Sequence of chain 1.B:
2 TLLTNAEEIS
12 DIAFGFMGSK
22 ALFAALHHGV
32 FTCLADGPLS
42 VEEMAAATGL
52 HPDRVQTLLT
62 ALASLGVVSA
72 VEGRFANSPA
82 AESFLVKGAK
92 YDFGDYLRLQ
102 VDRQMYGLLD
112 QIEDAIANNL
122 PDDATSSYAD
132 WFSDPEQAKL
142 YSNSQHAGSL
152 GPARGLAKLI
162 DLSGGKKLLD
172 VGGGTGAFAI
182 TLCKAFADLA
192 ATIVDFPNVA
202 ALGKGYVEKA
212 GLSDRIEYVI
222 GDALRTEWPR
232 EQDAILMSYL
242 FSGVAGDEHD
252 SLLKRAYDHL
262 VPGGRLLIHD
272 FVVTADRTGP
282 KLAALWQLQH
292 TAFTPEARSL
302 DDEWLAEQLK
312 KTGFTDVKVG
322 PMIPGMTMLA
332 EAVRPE

This protein binds this small molecule.
Small molecule (SMILES): CSCCC(O)C(=O)O

Binding-site contacts:
Ligand atom S contacts residue HIS291 of chain 1.B at 4.3 Å.
Ligand atom S contacts residue GLN146 of chain 1.B at 3.2 Å (h-bond).
Ligand atom O01 contacts residue MET327 of chain 1.B at 4.2 Å.
Ligand atom C03 contacts residue PHE272 of chain 1.B at 4.3 Å (hydrophobic).
Ligand atom C contacts residue MET327 of chain 1.B at 4.4 Å (hydrophobic).
Ligand atom C03 contacts residue TYR240 of chain 1.B at 3.4 Å (hydrophobic).
Ligand atom C02 contacts residue GLN146 of chain 1.B at 4.3 Å.
Ligand atom O02 contacts residue TYR240 of chain 1.B at 4.5 Å.
Ligand atom C01 contacts residue PHE272 of chain 1.B at 4.3 Å (hydrophobic).
Ligand atom S contacts residue PHE272 of chain 1.B at 4.2 Å.
Ligand atom C01 contacts residue HIS291 of chain 1.B at 4.1 Å.
Ligand atom C03 contacts residue MET327 of chain 1.B at 3.8 Å (hydrophobic).
Ligand atom C02 contacts residue PHE272 of chain 1.B at 3.4 Å (hydrophobic).
Ligand atom C02 contacts residue MET327 of chain 1.B at 4.4 Å (hydrophobic).
Ligand atom S contacts residue TYR142 of chain 1.B at 3.7 Å.
Ligand atom C01 contacts residue TYR240 of chain 1.B at 3.7 Å (hydrophobic).
Ligand atom C04 contacts residue MET327 of chain 1.B at 4.4 Å (hydrophobic).
Ligand atom C04 contacts residue TYR97 of chain 1.B at 3.6 Å (hydrophobic).
Ligand atom C01 contacts residue TYR142 of chain 1.B at 3.1 Å (hydrophobic).
Ligand atom C contacts residue GLN146 of chain 1.B at 4.5 Å.
Ligand atom C02 contacts residue TYR240 of chain 1.B at 4.4 Å (hydrophobic).
Ligand atom O01 contacts residue TRP287 of chain 1.B at 4.3 Å.
Ligand atom C04 contacts residue GLN146 of chain 1.B at 3.9 Å.
Ligand atom C02 contacts residue TYR97 of chain 1.B at 4.2 Å (hydrophobic).
Ligand atom C contacts residue GLY149 of chain 1.B at 4.0 Å.
Ligand atom C01 contacts residue GLN146 of chain 1.B at 2.9 Å.
Ligand atom O02 contacts residue GLY149 of chain 1.B at 3.2 Å.
Ligand atom C contacts residue TYR240 of chain 1.B at 4.4 Å (hydrophobic).
Ligand atom O contacts residue GLY149 of chain 1.B at 3.8 Å.
Ligand atom O01 contacts residue TYR97 of chain 1.B at 2.3 Å (h-bond).
Ligand atom S contacts residue TRP287 of chain 1.B at 3.9 Å.
Ligand atom O02 contacts residue SER150 of chain 1.B at 3.5 Å (h-bond).
Ligand atom O02 contacts residue GLN146 of chain 1.B at 3.8 Å.
Ligand atom C03 contacts residue GLN146 of chain 1.B at 4.1 Å.
Ligand atom S contacts residue GLN101 of chain 1.B at 3.7 Å.
Ligand atom C02 contacts residue TRP287 of chain 1.B at 3.9 Å (hydrophobic).
Ligand atom O contacts residue MET327 of chain 1.B at 3.8 Å.